Binding-site contacts:
Ligand atom CBA contacts residue GLN304 of chain 1.A at 3.8 Å.
Ligand atom CAK contacts residue VAL269 of chain 1.A at 3.7 Å (hydrophobic).
Ligand atom CAY contacts residue PHE273 of chain 1.A at 4.0 Å (hydrophobic).
Ligand atom OAT contacts residue GLN304 of chain 1.A at 3.1 Å (h-bond).
Ligand atom OAD contacts residue GLN304 of chain 1.A at 3.0 Å (h-bond).
Ligand atom NAS contacts residue PHE307 of chain 1.A at 3.8 Å.
Ligand atom CAZ contacts residue GLN304 of chain 1.A at 4.0 Å.
Ligand atom CAK contacts residue ALA270 of chain 1.A at 3.7 Å (hydrophobic).
Ligand atom CAV contacts residue GLN304 of chain 1.A at 3.4 Å.
Ligand atom CAA contacts residue ALA266 of chain 1.A at 3.1 Å (hydrophobic).
Ligand atom OAD contacts residue PHE307 of chain 1.A at 4.1 Å.
Ligand atom CAK contacts residue ALA266 of chain 1.A at 3.8 Å (hydrophobic).
Ligand atom CAZ contacts residue PHE307 of chain 1.A at 4.0 Å (hydrophobic).
Ligand atom IAG contacts residue ALA254 of chain 1.A at 4.0 Å.
Ligand atom CAW contacts residue PHE307 of chain 1.A at 3.5 Å (hydrophobic).
Ligand atom CAM contacts residue GLN304 of chain 1.A at 3.6 Å.
Ligand atom OAF contacts residue PHE307 of chain 1.A at 3.5 Å.
Ligand atom CAM contacts residue VAL269 of chain 1.A at 3.9 Å (hydrophobic).
Ligand atom CAK contacts residue ILE300 of chain 1.A at 4.0 Å (hydrophobic).
Ligand atom OAT contacts residue VAL269 of chain 1.A at 3.3 Å.
Ligand atom IAG contacts residue TYR99 of chain 1.A at 3.7 Å.
Ligand atom CAM contacts residue MET303 of chain 1.A at 3.9 Å (hydrophobic).
Ligand atom CAL contacts residue LEU252 of chain 1.A at 3.9 Å (hydrophobic).
Ligand atom CAC contacts residue PHE273 of chain 1.A at 3.7 Å (hydrophobic).
Ligand atom CAJ contacts residue PHE307 of chain 1.A at 3.9 Å (hydrophobic).
Ligand atom CAA contacts residue VAL269 of chain 1.A at 3.5 Å (hydrophobic).
Ligand atom NAS contacts residue VAL269 of chain 1.A at 3.9 Å.
Ligand atom CAX contacts residue PHE307 of chain 1.A at 3.5 Å (hydrophobic).
Ligand atom CAV contacts residue PHE273 of chain 1.A at 3.8 Å (hydrophobic).
Ligand atom NAR contacts residue PHE307 of chain 1.A at 3.9 Å.
Ligand atom CAL contacts residue PHE307 of chain 1.A at 3.8 Å (hydrophobic).
Ligand atom CBA contacts residue PHE307 of chain 1.A at 3.5 Å (hydrophobic).
Ligand atom NAS contacts residue GLN304 of chain 1.A at 3.3 Å (h-bond).
Ligand atom CAA contacts residue GLN304 of chain 1.A at 3.3 Å.
Ligand atom CAI contacts residue PHE273 of chain 1.A at 3.8 Å (hydrophobic).
Ligand atom CAY contacts residue GLN304 of chain 1.A at 3.8 Å.
Ligand atom OAF contacts residue ILE311 of chain 1.A at 3.8 Å.
Ligand atom CAK contacts residue GLN304 of chain 1.A at 4.0 Å.
Ligand atom CAZ contacts residue VAL269 of chain 1.A at 4.0 Å (hydrophobic).
Ligand atom CAI contacts residue GLN304 of chain 1.A at 4.0 Å.

The small molecule below binds the protein below.
Small molecule (SMILES): CCCOc1ccc(S(=O)(=O)N2CCN(C)CC2)cc1-c1nc(CC)c(I)c(=O)[nH]1

Sequence of chain 1.A:
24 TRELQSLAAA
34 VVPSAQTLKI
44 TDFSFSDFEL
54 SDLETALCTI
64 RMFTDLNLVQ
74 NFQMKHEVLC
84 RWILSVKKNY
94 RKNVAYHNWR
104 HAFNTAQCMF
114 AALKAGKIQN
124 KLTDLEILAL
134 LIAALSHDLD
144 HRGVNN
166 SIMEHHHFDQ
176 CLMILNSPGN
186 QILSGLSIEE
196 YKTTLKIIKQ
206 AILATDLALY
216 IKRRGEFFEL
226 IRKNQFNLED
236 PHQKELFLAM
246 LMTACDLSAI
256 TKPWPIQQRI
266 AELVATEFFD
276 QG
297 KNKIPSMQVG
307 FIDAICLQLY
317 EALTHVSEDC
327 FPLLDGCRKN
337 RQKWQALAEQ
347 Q